Binding-site contacts:
Ligand atom O16 contacts residue GLN280 of chain 1.B at 2.8 Å (h-bond).
Ligand atom C23 contacts residue GLN280 of chain 1.B at 3.7 Å.
Ligand atom N18 contacts residue GLY279 of chain 1.B at 3.5 Å.
Ligand atom N10 contacts residue PHE283 of chain 1.B at 3.2 Å.
Ligand atom N9 contacts residue PHE283 of chain 1.B at 3.6 Å.
Ligand atom C6 contacts residue MET267 of chain 1.B at 3.3 Å (hydrophobic).
Ligand atom N11 contacts residue ILE246 of chain 1.B at 3.8 Å.
Ligand atom N11 contacts residue PHE283 of chain 1.B at 3.7 Å.
Ligand atom C27 contacts residue GLY279 of chain 1.B at 3.7 Å.
Ligand atom N5 contacts residue MET267 of chain 1.B at 2.9 Å (h-bond).
Ligand atom N12 contacts residue ILE246 of chain 1.B at 3.6 Å.
Ligand atom C15 contacts residue MET267 of chain 1.B at 3.4 Å (hydrophobic).
Ligand atom C7 contacts residue PHE250 of chain 1.B at 3.7 Å (hydrophobic).
Ligand atom O17 contacts residue PHE283 of chain 1.B at 3.6 Å.
Ligand atom C15 contacts residue GLY279 of chain 1.B at 3.7 Å.
Ligand atom N9 contacts residue MET267 of chain 1.B at 3.0 Å (h-bond).
Ligand atom C24 contacts residue TYR247 of chain 1.B at 3.5 Å (hydrophobic).
Ligand atom C3 contacts residue PHE283 of chain 1.B at 3.6 Å (hydrophobic).
Ligand atom C4 contacts residue PHE283 of chain 1.B at 3.8 Å (hydrophobic).
Ligand atom C22 contacts residue PHE283 of chain 1.B at 3.3 Å (hydrophobic).
Ligand atom C3 contacts residue MET267 of chain 1.B at 3.2 Å (hydrophobic).
Ligand atom C27 contacts residue MET267 of chain 1.B at 3.7 Å (hydrophobic).
Ligand atom C22 contacts residue MET267 of chain 1.B at 3.7 Å (hydrophobic).
Ligand atom N18 contacts residue MET267 of chain 1.B at 3.7 Å.
Ligand atom N18 contacts residue TYR247 of chain 1.B at 2.8 Å (h-bond).
Ligand atom C1 contacts residue PHE283 of chain 1.B at 3.7 Å (hydrophobic).
Ligand atom C26 contacts residue GLY279 of chain 1.B at 3.5 Å.
Ligand atom C13 contacts residue LEU229 of chain 1.B at 3.6 Å (hydrophobic).
Ligand atom C6 contacts residue TYR247 of chain 1.B at 3.6 Å (hydrophobic).
Ligand atom C24 contacts residue MET267 of chain 1.B at 3.7 Å (hydrophobic).
Ligand atom C19 contacts residue HIS79 of chain 1.B at 3.7 Å.
Ligand atom C26 contacts residue MET267 of chain 1.B at 3.7 Å (hydrophobic).
Ligand atom C25 contacts residue MET267 of chain 1.B at 3.5 Å (hydrophobic).
Ligand atom C24 contacts residue GLY279 of chain 1.B at 3.4 Å.
Ligand atom C8 contacts residue MET267 of chain 1.B at 3.2 Å (hydrophobic).
Ligand atom C25 contacts residue GLY279 of chain 1.B at 3.8 Å.
Ligand atom C26 contacts residue GLU275 of chain 1.B at 3.8 Å.
Ligand atom N14 contacts residue PHE250 of chain 1.B at 3.9 Å.
Ligand atom C15 contacts residue TYR247 of chain 1.B at 3.8 Å (hydrophobic).
Ligand atom C2 contacts residue PHE283 of chain 1.B at 3.7 Å (hydrophobic).

Sequence of chain 1.B:
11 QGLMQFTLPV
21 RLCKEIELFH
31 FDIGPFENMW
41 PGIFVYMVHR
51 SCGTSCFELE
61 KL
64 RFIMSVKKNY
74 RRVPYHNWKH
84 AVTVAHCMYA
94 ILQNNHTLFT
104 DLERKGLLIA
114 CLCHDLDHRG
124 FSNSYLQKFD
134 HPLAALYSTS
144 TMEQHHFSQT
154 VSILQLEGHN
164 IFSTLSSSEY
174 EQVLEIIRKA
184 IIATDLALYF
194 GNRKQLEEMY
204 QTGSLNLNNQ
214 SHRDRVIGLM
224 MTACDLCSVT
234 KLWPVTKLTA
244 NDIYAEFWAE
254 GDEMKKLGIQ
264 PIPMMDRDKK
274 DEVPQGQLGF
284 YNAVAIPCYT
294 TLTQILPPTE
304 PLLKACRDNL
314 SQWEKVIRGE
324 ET

A small-molecule ligand and the protein it binds are described below.
Small molecule (SMILES): Cn1nc(-c2ccccn2)cc1NC(=O)c1c(C(=O)N2CCC2)cnn1C